The small molecule below binds the protein below.
Small molecule (SMILES): CCCCCCl

Sequence of chain 1.B:
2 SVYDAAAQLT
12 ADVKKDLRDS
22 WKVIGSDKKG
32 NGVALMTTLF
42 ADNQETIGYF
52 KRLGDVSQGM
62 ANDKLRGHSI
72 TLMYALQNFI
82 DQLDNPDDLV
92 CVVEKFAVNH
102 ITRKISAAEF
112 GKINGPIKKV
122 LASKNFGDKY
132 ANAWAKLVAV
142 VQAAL

Binding-site contacts:
Ligand atom C2 contacts residue ILE118 of chain 1.B at 4.3 Å (hydrophobic).
Ligand atom C3 contacts residue ILE25 of chain 1.B at 3.7 Å (hydrophobic).
Ligand atom C1 contacts residue TRP22 of chain 1.B at 3.6 Å (hydrophobic).
Ligand atom C5 contacts residue ASN32 of chain 1.B at 3.7 Å.
Ligand atom C1 contacts residue ILE25 of chain 1.B at 3.4 Å (hydrophobic).
Ligand atom C2 contacts residue ILE25 of chain 1.B at 3.6 Å (hydrophobic).
Ligand atom C5 contacts residue LEU36 of chain 1.B at 3.7 Å (hydrophobic).
Ligand atom CL1 contacts residue ILE25 of chain 1.B at 3.6 Å.
Ligand atom C2 contacts residue LEU122 of chain 1.B at 4.2 Å (hydrophobic).
Ligand atom C5 contacts residue MET74 of chain 1.B at 4.0 Å (hydrophobic).
Ligand atom C3 contacts residue LEU77 of chain 1.B at 4.5 Å (hydrophobic).
Ligand atom C5 contacts residue VAL121 of chain 1.B at 4.1 Å (hydrophobic).
Ligand atom C4 contacts residue ILE25 of chain 1.B at 3.9 Å (hydrophobic).
Ligand atom CL1 contacts residue SER21 of chain 1.B at 3.3 Å.
Ligand atom C1 contacts residue TRP135 of chain 1.B at 3.3 Å (hydrophobic).
Ligand atom CL1 contacts residue LEU122 of chain 1.B at 3.5 Å.
Ligand atom C2 contacts residue TRP135 of chain 1.B at 4.2 Å (hydrophobic).
Ligand atom C4 contacts residue VAL121 of chain 1.B at 3.6 Å (hydrophobic).
Ligand atom CL1 contacts residue TRP22 of chain 1.B at 3.7 Å.
Ligand atom CL1 contacts residue TRP135 of chain 1.B at 3.3 Å.
Ligand atom C5 contacts residue ILE25 of chain 1.B at 4.2 Å (hydrophobic).